This protein binds this small molecule.
Small molecule (SMILES): CC(=O)N[C@@H]1[C@@H](O)[C@H](O)[C@@H](CO)O[C@H]1O

Binding-site contacts:
Ligand atom C1 contacts residue TYR15 of chain 1.A at 4.2 Å (hydrophobic).
Ligand atom C8 contacts residue TYR15 of chain 1.A at 3.4 Å (hydrophobic).
Ligand atom C1 contacts residue ASN48 of chain 1.A at 1.4 Å.
Ligand atom O5 contacts residue ASN48 of chain 1.A at 2.3 Å (h-bond).
Ligand atom N2 contacts residue ASN17 of chain 1.A at 3.9 Å.
Ligand atom O7 contacts residue ASN48 of chain 1.A at 3.7 Å.
Ligand atom C7 contacts residue ASN17 of chain 1.A at 4.3 Å.
Ligand atom C4 contacts residue ASN48 of chain 1.A at 4.2 Å.
Ligand atom C8 contacts residue ASN17 of chain 1.A at 3.4 Å.
Ligand atom C7 contacts residue TYR15 of chain 1.A at 4.0 Å (hydrophobic).
Ligand atom O6 contacts residue ASN48 of chain 1.A at 4.4 Å.
Ligand atom N2 contacts residue ASN48 of chain 1.A at 2.7 Å (h-bond).
Ligand atom C2 contacts residue ASN48 of chain 1.A at 2.6 Å.
Ligand atom C5 contacts residue ASN48 of chain 1.A at 3.6 Å.
Ligand atom C3 contacts residue ASN48 of chain 1.A at 3.9 Å.
Ligand atom C7 contacts residue ASN48 of chain 1.A at 3.0 Å.
Ligand atom C8 contacts residue ASN48 of chain 1.A at 3.5 Å.
Ligand atom O7 contacts residue TYR15 of chain 1.A at 4.2 Å.

Sequence of chain 1.A:
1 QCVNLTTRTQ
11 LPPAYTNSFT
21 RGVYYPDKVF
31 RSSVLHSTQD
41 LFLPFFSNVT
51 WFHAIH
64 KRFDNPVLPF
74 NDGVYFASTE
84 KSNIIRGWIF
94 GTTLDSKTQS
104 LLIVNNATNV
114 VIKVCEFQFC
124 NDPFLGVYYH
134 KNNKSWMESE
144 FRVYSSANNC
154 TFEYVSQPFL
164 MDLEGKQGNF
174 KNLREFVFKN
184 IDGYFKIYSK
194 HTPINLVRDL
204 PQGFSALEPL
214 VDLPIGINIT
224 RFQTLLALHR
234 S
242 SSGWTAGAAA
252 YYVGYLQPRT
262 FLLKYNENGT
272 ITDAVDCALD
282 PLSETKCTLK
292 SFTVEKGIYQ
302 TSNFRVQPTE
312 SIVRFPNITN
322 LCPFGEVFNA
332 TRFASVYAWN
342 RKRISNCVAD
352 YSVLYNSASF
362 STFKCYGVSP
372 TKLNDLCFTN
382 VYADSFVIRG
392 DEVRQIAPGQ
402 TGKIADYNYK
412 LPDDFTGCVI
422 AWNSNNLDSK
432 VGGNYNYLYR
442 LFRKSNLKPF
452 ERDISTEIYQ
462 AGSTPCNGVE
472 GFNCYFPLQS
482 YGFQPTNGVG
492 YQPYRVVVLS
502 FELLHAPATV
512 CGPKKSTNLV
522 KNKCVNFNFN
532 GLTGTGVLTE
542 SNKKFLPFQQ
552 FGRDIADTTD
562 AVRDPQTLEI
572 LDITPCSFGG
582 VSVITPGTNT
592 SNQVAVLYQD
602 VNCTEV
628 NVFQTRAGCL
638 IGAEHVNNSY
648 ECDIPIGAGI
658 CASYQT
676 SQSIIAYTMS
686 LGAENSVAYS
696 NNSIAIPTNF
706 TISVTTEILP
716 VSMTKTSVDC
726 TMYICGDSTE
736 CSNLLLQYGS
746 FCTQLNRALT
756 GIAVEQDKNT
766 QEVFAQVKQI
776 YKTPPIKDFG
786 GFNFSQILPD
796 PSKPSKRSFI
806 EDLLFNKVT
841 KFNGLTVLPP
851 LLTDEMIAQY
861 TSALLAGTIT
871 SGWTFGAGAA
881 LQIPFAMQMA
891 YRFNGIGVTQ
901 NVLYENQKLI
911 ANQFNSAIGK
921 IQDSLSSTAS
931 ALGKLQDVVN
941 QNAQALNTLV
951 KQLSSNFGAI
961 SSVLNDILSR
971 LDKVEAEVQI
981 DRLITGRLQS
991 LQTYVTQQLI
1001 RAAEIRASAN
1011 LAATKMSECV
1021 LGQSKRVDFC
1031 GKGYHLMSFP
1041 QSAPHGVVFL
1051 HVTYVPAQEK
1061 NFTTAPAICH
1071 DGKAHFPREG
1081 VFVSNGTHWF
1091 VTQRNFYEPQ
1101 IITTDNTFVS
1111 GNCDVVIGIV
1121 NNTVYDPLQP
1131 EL